Sequence of chain 1.A:
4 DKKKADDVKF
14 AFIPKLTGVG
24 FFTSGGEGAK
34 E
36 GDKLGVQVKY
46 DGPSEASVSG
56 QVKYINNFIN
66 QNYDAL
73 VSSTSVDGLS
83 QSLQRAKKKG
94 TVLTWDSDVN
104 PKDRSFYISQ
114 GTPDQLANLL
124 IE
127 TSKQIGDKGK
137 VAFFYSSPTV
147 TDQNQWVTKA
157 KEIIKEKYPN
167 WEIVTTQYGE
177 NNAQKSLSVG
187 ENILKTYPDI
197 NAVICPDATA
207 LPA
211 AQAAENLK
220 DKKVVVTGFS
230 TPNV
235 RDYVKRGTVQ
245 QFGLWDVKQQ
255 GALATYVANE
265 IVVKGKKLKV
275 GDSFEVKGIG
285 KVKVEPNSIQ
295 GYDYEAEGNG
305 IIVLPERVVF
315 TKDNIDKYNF

Binding-site contacts:
Ligand atom O2 contacts residue PHE228 of chain 1.A at 3.8 Å.
Ligand atom O3 contacts residue GLN113 of chain 1.A at 3.5 Å (h-bond).
Ligand atom O2 contacts residue TRP152 of chain 1.A at 3.7 Å.
Ligand atom C5 contacts residue ALA204 of chain 1.A at 3.9 Å (hydrophobic).
Ligand atom O5 contacts residue ASP203 of chain 1.A at 3.5 Å.
Ligand atom O13 contacts residue GLN149 of chain 1.A at 2.9 Å (h-bond).
Ligand atom C1 contacts residue ALA204 of chain 1.A at 3.8 Å (hydrophobic).
Ligand atom C3 contacts residue GLN149 of chain 1.A at 3.8 Å.
Ligand atom C3 contacts residue ASP99 of chain 1.A at 3.5 Å.
Ligand atom O2 contacts residue PRO202 of chain 1.A at 3.3 Å (h-bond).
Ligand atom O13 contacts residue LYS18 of chain 1.A at 3.5 Å (salt-bridge).
Ligand atom O4 contacts residue ASP148 of chain 1.A at 3.5 Å (salt-bridge).
Ligand atom C4 contacts residue LYS18 of chain 1.A at 3.9 Å.
Ligand atom O13 contacts residue TRP152 of chain 1.A at 3.5 Å.
Ligand atom O2 contacts residue ALA204 of chain 1.A at 3.9 Å.
Ligand atom C5 contacts residue GLN149 of chain 1.A at 3.6 Å.
Ligand atom O13 contacts residue ASP148 of chain 1.A at 2.6 Å (salt-bridge).
Ligand atom C2 contacts residue ALA204 of chain 1.A at 3.8 Å (hydrophobic).
Ligand atom O4 contacts residue LYS18 of chain 1.A at 2.8 Å (salt-bridge).
Ligand atom O5 contacts residue GLN149 of chain 1.A at 3.3 Å (h-bond).
Ligand atom O2 contacts residue ASP203 of chain 1.A at 3.5 Å.
Ligand atom C1 contacts residue PHE24 of chain 1.A at 3.6 Å (hydrophobic).
Ligand atom O4 contacts residue ASP99 of chain 1.A at 2.6 Å (salt-bridge).
Ligand atom C1 contacts residue LEU248 of chain 1.A at 3.8 Å (hydrophobic).
Ligand atom O3 contacts residue PHE24 of chain 1.A at 3.7 Å.
Ligand atom O4 contacts residue PHE25 of chain 1.A at 3.4 Å.
Ligand atom C4 contacts residue PHE25 of chain 1.A at 4.0 Å (hydrophobic).
Ligand atom O3 contacts residue TRP152 of chain 1.A at 3.5 Å.
Ligand atom O3 contacts residue TRP249 of chain 1.A at 3.4 Å.
Ligand atom O5 contacts residue ALA204 of chain 1.A at 2.9 Å (h-bond).
Ligand atom C3 contacts residue TRP152 of chain 1.A at 4.0 Å (hydrophobic).
Ligand atom C4 contacts residue ASP99 of chain 1.A at 3.4 Å.
Ligand atom O3 contacts residue ASP148 of chain 1.A at 3.5 Å (salt-bridge).
Ligand atom C4 contacts residue PHE24 of chain 1.A at 3.8 Å (hydrophobic).
Ligand atom C5 contacts residue ASP203 of chain 1.A at 3.8 Å.
Ligand atom O13 contacts residue ASP99 of chain 1.A at 4.0 Å.
Ligand atom C2 contacts residue GLN149 of chain 1.A at 3.9 Å.
Ligand atom C3 contacts residue ASP148 of chain 1.A at 3.5 Å.
Ligand atom O2 contacts residue GLN149 of chain 1.A at 3.8 Å.
Ligand atom O3 contacts residue ASP99 of chain 1.A at 2.6 Å (salt-bridge).

The small molecule below binds the protein below.
Small molecule (SMILES): C[C@@]1(O)OC[C@H](O)C1(O)O